The small molecule below binds the protein below.
Small molecule (SMILES): N[C@@H](CCC(=O)O)C(=O)O

Binding-site contacts:
Ligand atom CA contacts residue THR91 of chain 1.B at 3.8 Å.
Ligand atom OE2 contacts residue GLU193 of chain 1.B at 3.8 Å.
Ligand atom N contacts residue GLU193 of chain 1.B at 2.8 Å (salt-bridge).
Ligand atom OXT contacts residue LEU90 of chain 1.B at 3.6 Å.
Ligand atom C contacts residue PRO89 of chain 1.B at 4.1 Å (hydrophobic).
Ligand atom O contacts residue TYR61 of chain 1.B at 3.5 Å.
Ligand atom N contacts residue TYR61 of chain 1.B at 3.8 Å.
Ligand atom CA contacts residue GLU193 of chain 1.B at 3.0 Å.
Ligand atom CG contacts residue THR143 of chain 1.B at 3.9 Å.
Ligand atom OE1 contacts residue GLU193 of chain 1.B at 3.6 Å.
Ligand atom CG contacts residue GLU193 of chain 1.B at 4.0 Å.
Ligand atom CB contacts residue LEU138 of chain 1.B at 3.8 Å (hydrophobic).
Ligand atom CD contacts residue THR143 of chain 1.B at 3.2 Å.
Ligand atom N contacts residue PRO89 of chain 1.B at 2.8 Å (h-bond).
Ligand atom CD contacts residue LEU138 of chain 1.B at 4.0 Å (hydrophobic).
Ligand atom OXT contacts residue ARG96 of chain 1.B at 2.9 Å (salt-bridge).
Ligand atom OXT contacts residue PRO89 of chain 1.B at 3.5 Å (h-bond).
Ligand atom CG contacts residue GLY141 of chain 1.B at 3.7 Å.
Ligand atom CG contacts residue SER142 of chain 1.B at 3.6 Å.
Ligand atom OE1 contacts residue THR143 of chain 1.B at 4.1 Å.
Ligand atom O contacts residue SER142 of chain 1.B at 2.9 Å (h-bond).
Ligand atom O contacts residue ARG96 of chain 1.B at 3.0 Å (salt-bridge).
Ligand atom C contacts residue TYR61 of chain 1.B at 3.7 Å (hydrophobic).
Ligand atom OXT contacts residue SER142 of chain 1.B at 3.5 Å (h-bond).
Ligand atom OXT contacts residue TYR61 of chain 1.B at 3.6 Å.
Ligand atom C contacts residue ARG96 of chain 1.B at 3.6 Å.
Ligand atom CA contacts residue PRO89 of chain 1.B at 4.0 Å (hydrophobic).
Ligand atom C contacts residue THR91 of chain 1.B at 4.0 Å.
Ligand atom OXT contacts residue THR91 of chain 1.B at 3.1 Å (h-bond).
Ligand atom C contacts residue SER142 of chain 1.B at 3.3 Å.
Ligand atom CB contacts residue GLU193 of chain 1.B at 3.7 Å.
Ligand atom O contacts residue GLY141 of chain 1.B at 3.0 Å.
Ligand atom CB contacts residue TYR61 of chain 1.B at 3.9 Å (hydrophobic).
Ligand atom OE1 contacts residue LEU138 of chain 1.B at 4.0 Å.
Ligand atom N contacts residue THR91 of chain 1.B at 3.7 Å.
Ligand atom CD contacts residue GLU193 of chain 1.B at 3.7 Å.
Ligand atom OE2 contacts residue THR143 of chain 1.B at 2.0 Å (h-bond).
Ligand atom CA contacts residue SER142 of chain 1.B at 3.8 Å.
Ligand atom N contacts residue TYR220 of chain 1.B at 3.5 Å.
Ligand atom CG contacts residue LEU138 of chain 1.B at 3.7 Å (hydrophobic).

Sequence of chain 1.B:
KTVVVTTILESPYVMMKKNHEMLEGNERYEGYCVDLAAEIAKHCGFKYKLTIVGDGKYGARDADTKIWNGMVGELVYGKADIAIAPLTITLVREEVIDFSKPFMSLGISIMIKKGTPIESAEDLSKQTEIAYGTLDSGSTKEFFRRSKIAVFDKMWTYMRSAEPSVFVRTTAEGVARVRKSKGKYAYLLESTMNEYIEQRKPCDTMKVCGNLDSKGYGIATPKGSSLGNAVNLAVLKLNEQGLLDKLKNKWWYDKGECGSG